Sequence of chain 1.B:
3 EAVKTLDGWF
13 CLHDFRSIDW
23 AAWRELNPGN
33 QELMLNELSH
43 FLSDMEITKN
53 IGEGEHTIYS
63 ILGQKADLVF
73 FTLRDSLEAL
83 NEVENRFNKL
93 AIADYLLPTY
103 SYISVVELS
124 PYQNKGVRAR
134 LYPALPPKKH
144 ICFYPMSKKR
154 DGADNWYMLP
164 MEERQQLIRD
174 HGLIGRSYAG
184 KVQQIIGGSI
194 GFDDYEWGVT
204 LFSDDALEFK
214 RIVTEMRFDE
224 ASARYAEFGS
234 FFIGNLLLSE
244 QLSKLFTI

Binding-site contacts:
Ligand atom O1A contacts residue TRP159 of chain 1.B at 3.5 Å.
Ligand atom C2D contacts residue MET219 of chain 1.B at 3.5 Å (hydrophobic).
Ligand atom CMB contacts residue SER111 of chain 1.B at 2.9 Å.
Ligand atom CBD contacts residue TYR147 of chain 1.B at 3.5 Å (hydrophobic).
Ligand atom ND contacts residue HIS174 of chain 1.B at 2.9 Å (h-bond).
Ligand atom O1A contacts residue LYS151 of chain 1.B at 3.5 Å (salt-bridge).
Ligand atom O1A contacts residue ILE171 of chain 1.B at 3.7 Å.
Ligand atom NA contacts residue HIS174 of chain 1.B at 3.5 Å (h-bond).
Ligand atom CMD contacts residue MET219 of chain 1.B at 3.7 Å (hydrophobic).
Ligand atom C1A contacts residue HIS174 of chain 1.B at 3.6 Å.
Ligand atom CBA contacts residue LYS151 of chain 1.B at 3.7 Å.
Ligand atom CMA contacts residue MET149 of chain 1.B at 3.6 Å (hydrophobic).
Ligand atom CBA contacts residue TRP200 of chain 1.B at 3.3 Å (hydrophobic).
Ligand atom O1B contacts residue LEU110 of chain 1.B at 3.6 Å.
Ligand atom CHD contacts residue MET219 of chain 1.B at 3.6 Å (hydrophobic).
Ligand atom C4D contacts residue HIS174 of chain 1.B at 3.0 Å.
Ligand atom C1D contacts residue MET219 of chain 1.B at 3.6 Å (hydrophobic).
Ligand atom CHA contacts residue HIS174 of chain 1.B at 3.2 Å.
Ligand atom CMC contacts residue GLY178 of chain 1.B at 3.2 Å.
Ligand atom CGB contacts residue ARG133 of chain 1.B at 3.7 Å.
Ligand atom C3D contacts residue TYR147 of chain 1.B at 3.7 Å (hydrophobic).
Ligand atom CMC contacts residue GLN187 of chain 1.B at 3.5 Å.
Ligand atom O2C contacts residue ARG179 of chain 1.B at 3.3 Å.
Ligand atom C1D contacts residue HIS174 of chain 1.B at 3.7 Å.
Ligand atom CGA contacts residue TRP200 of chain 1.B at 3.5 Å (hydrophobic).
Ligand atom O2D contacts residue PHE231 of chain 1.B at 3.7 Å.
Ligand atom O1D contacts residue TYR147 of chain 1.B at 2.3 Å (h-bond).
Ligand atom CAC contacts residue ARG179 of chain 1.B at 3.5 Å.
Ligand atom CBD contacts residue MET149 of chain 1.B at 3.2 Å (hydrophobic).
Ligand atom CAC contacts residue GLY178 of chain 1.B at 3.4 Å.
Ligand atom CGD contacts residue PHE231 of chain 1.B at 3.7 Å (hydrophobic).
Ligand atom C2C contacts residue GLY178 of chain 1.B at 3.5 Å.
Ligand atom FE contacts residue HIS174 of chain 1.B at 3.1 Å.
Ligand atom C3C contacts residue GLN187 of chain 1.B at 3.6 Å.
Ligand atom C3C contacts residue GLY178 of chain 1.B at 3.4 Å.
Ligand atom CGD contacts residue TYR147 of chain 1.B at 3.3 Å (hydrophobic).
Ligand atom O2D contacts residue SER225 of chain 1.B at 2.8 Å (h-bond).
Ligand atom CMD contacts residue LEU204 of chain 1.B at 3.4 Å (hydrophobic).
Ligand atom CAD contacts residue TYR147 of chain 1.B at 2.7 Å (hydrophobic).
Ligand atom O1B contacts residue ARG133 of chain 1.B at 3.0 Å (salt-bridge).

A protein and the small-molecule ligand that binds it are described below.
Small molecule (SMILES): CC1=C(CCC(=O)O)C2=Cc3c(CCC(=O)O)c(C)c4n3[Fe@]35n6c(c(C)c(CCC(=O)O)c6=CC1=[N+]23)=CC1=[N+]5C(=C4)C(C)=C1CCC(=O)O